This protein binds this small molecule.
Small molecule (SMILES): O=C(O)CN(CCN(CC(=O)O)CC(=O)O)CC(=O)O

Binding-site contacts:
Ligand atom O13 contacts residue LYS327 of chain 1.A at 3.9 Å.
Ligand atom O18 contacts residue ARG324 of chain 1.B at 2.6 Å (salt-bridge).
Ligand atom C5 contacts residue ARG324 of chain 1.A at 4.1 Å.
Ligand atom O20 contacts residue ARG324 of chain 1.A at 4.0 Å.
Ligand atom O19 contacts residue ARG324 of chain 1.A at 3.3 Å.
Ligand atom C9 contacts residue LYS327 of chain 1.A at 3.9 Å.
Ligand atom C5 contacts residue LEU323 of chain 1.A at 3.9 Å (hydrophobic).
Ligand atom C7 contacts residue LYS327 of chain 1.A at 3.1 Å.
Ligand atom C4 contacts residue ARG324 of chain 1.B at 4.1 Å.
Ligand atom C11 contacts residue SO41 of chain 1.F at 3.7 Å.
Ligand atom N8 contacts residue LYS327 of chain 1.A at 2.7 Å (salt-bridge).
Ligand atom O16 contacts residue SO41 of chain 1.E at 2.9 Å (h-bond).
Ligand atom C10 contacts residue SO41 of chain 1.E at 4.2 Å.
Ligand atom C2 contacts residue SO41 of chain 1.F at 4.3 Å.
Ligand atom C12 contacts residue ARG324 of chain 1.A at 3.5 Å.
Ligand atom C4 contacts residue LYS327 of chain 1.B at 4.0 Å.
Ligand atom C2 contacts residue ARG324 of chain 1.B at 3.7 Å.
Ligand atom O19 contacts residue LEU323 of chain 1.A at 3.6 Å.
Ligand atom C4 contacts residue LEU323 of chain 1.B at 4.2 Å (hydrophobic).
Ligand atom C6 contacts residue LYS327 of chain 1.A at 3.9 Å.
Ligand atom O14 contacts residue ARG324 of chain 1.A at 4.1 Å.
Ligand atom O20 contacts residue ARG320 of chain 1.A at 4.0 Å.
Ligand atom O20 contacts residue LYS327 of chain 1.B at 3.6 Å.
Ligand atom C10 contacts residue ARG324 of chain 1.A at 3.0 Å.
Ligand atom O15 contacts residue ARG324 of chain 1.A at 3.5 Å (salt-bridge).
Ligand atom O19 contacts residue LYS327 of chain 1.A at 3.5 Å.
Ligand atom O18 contacts residue SO41 of chain 1.F at 3.6 Å.
Ligand atom N3 contacts residue LYS327 of chain 1.A at 4.3 Å.
Ligand atom C12 contacts residue LYS327 of chain 1.A at 4.0 Å.
Ligand atom C2 contacts residue LYS327 of chain 1.A at 3.8 Å.
Ligand atom O17 contacts residue LYS327 of chain 1.B at 3.7 Å.
Ligand atom C1 contacts residue ARG324 of chain 1.B at 3.0 Å.
Ligand atom O16 contacts residue ARG324 of chain 1.A at 2.7 Å (salt-bridge).
Ligand atom N3 contacts residue LYS327 of chain 1.B at 4.0 Å.
Ligand atom O17 contacts residue ARG324 of chain 1.B at 3.0 Å.
Ligand atom O20 contacts residue LEU323 of chain 1.A at 3.5 Å.
Ligand atom C11 contacts residue LYS327 of chain 1.A at 3.0 Å.
Ligand atom C9 contacts residue ARG324 of chain 1.A at 3.1 Å.
Ligand atom O13 contacts residue ARG324 of chain 1.A at 3.0 Å.
Ligand atom N8 contacts residue ARG324 of chain 1.A at 4.2 Å.

Sequence of chain 1.A:
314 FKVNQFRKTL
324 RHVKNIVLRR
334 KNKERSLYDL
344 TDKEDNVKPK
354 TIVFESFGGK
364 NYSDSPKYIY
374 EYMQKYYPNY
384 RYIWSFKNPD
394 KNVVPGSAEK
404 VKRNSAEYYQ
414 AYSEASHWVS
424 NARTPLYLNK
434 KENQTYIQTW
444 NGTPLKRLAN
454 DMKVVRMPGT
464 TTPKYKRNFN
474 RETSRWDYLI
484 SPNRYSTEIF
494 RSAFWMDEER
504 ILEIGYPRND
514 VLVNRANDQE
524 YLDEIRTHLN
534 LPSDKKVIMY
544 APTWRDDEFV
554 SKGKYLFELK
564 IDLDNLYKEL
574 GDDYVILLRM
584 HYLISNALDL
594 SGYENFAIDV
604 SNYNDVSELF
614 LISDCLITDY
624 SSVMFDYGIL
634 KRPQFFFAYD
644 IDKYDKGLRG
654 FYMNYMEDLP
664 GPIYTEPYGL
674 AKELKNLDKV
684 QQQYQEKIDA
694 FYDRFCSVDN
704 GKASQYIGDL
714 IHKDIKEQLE

Sequence of chain 1.B:
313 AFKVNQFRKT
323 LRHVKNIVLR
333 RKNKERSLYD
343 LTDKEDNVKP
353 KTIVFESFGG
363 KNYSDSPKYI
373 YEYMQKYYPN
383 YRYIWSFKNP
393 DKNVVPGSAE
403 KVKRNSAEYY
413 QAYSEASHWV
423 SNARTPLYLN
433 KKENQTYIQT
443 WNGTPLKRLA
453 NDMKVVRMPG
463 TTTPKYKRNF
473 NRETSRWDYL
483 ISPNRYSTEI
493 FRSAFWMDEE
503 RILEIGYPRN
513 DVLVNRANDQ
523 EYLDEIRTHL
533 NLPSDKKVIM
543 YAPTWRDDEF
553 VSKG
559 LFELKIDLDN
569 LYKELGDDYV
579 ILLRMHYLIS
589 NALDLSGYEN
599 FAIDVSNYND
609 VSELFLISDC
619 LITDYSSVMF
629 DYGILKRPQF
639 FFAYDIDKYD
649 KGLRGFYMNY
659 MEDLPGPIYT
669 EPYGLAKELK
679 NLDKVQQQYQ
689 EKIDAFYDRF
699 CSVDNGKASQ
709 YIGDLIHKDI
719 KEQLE